Sequence of chain 1.A:
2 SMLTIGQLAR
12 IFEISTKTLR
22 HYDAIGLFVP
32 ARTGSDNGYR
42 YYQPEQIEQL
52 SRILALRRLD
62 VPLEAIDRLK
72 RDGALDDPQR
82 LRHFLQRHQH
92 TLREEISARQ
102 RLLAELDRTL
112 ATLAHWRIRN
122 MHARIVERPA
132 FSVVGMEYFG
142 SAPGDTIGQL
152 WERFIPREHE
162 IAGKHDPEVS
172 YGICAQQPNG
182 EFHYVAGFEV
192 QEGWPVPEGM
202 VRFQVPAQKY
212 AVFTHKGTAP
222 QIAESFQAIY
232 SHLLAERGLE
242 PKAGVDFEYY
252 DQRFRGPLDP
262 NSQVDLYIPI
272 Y

Binding-site contacts:
Ligand atom C5A contacts residue TYR272 of chain 1.B at 3.6 Å (hydrophobic).
Ligand atom C6 contacts residue ASP37 of chain 1.A at 3.7 Å.
Ligand atom C6 contacts residue ARG33 of chain 1.A at 3.3 Å.
Ligand atom N9 contacts residue TYR42 of chain 1.A at 3.3 Å.
Ligand atom N7 contacts residue ARG33 of chain 1.A at 2.5 Å (salt-bridge).
Ligand atom O4' contacts residue MET3 of chain 1.A at 4.1 Å.
Ligand atom N1 contacts residue ASN38 of chain 1.A at 3.8 Å.
Ligand atom O6 contacts residue ASP37 of chain 1.A at 3.9 Å.
Ligand atom O1P contacts residue MET3 of chain 1.A at 2.7 Å (h-bond).
Ligand atom O3A contacts residue SER2 of chain 1.A at 4.0 Å.
Ligand atom O6 contacts residue GLY35 of chain 1.A at 3.3 Å.
Ligand atom C1' contacts residue TYR42 of chain 1.A at 3.7 Å (hydrophobic).
Ligand atom C4 contacts residue TYR42 of chain 1.A at 3.2 Å (hydrophobic).
Ligand atom P1 contacts residue SER2 of chain 1.A at 4.1 Å.
Ligand atom C5 contacts residue ARG33 of chain 1.A at 3.6 Å.
Ligand atom O11 contacts residue TYR272 of chain 1.B at 2.4 Å (h-bond).
Ligand atom O4' contacts residue TYR42 of chain 1.A at 4.2 Å.
Ligand atom N2 contacts residue ASP37 of chain 1.A at 3.0 Å (salt-bridge).
Ligand atom N1 contacts residue TYR42 of chain 1.A at 3.9 Å.
Ligand atom O6 contacts residue TYR42 of chain 1.A at 3.9 Å.
Ligand atom O1P contacts residue SER2 of chain 1.A at 2.9 Å (h-bond).
Ligand atom C6 contacts residue GLY35 of chain 1.A at 3.9 Å.
Ligand atom C5' contacts residue MET3 of chain 1.A at 4.1 Å (hydrophobic).
Ligand atom P1 contacts residue MET3 of chain 1.A at 4.1 Å.
Ligand atom C5 contacts residue TYR42 of chain 1.A at 3.3 Å (hydrophobic).
Ligand atom P11 contacts residue TYR272 of chain 1.B at 3.8 Å.
Ligand atom O6 contacts residue ARG33 of chain 1.A at 2.4 Å (salt-bridge).
Ligand atom N7 contacts residue TYR42 of chain 1.A at 3.4 Å.
Ligand atom N3 contacts residue TYR42 of chain 1.A at 3.2 Å (h-bond).
Ligand atom N1 contacts residue ASP37 of chain 1.A at 2.6 Å (salt-bridge).
Ligand atom C2 contacts residue ASN38 of chain 1.A at 3.5 Å.
Ligand atom O5A contacts residue TYR272 of chain 1.B at 4.2 Å.
Ligand atom C8 contacts residue TYR42 of chain 1.A at 3.3 Å (hydrophobic).
Ligand atom N3 contacts residue ASN38 of chain 1.A at 4.0 Å.
Ligand atom C6 contacts residue TYR42 of chain 1.A at 3.6 Å (hydrophobic).
Ligand atom N2 contacts residue ASN38 of chain 1.A at 3.3 Å (h-bond).
Ligand atom C2 contacts residue ASP37 of chain 1.A at 3.2 Å.
Ligand atom C2 contacts residue TYR42 of chain 1.A at 3.6 Å (hydrophobic).
Ligand atom C8 contacts residue ARG33 of chain 1.A at 3.4 Å.
Ligand atom O6 contacts residue SER36 of chain 1.A at 3.5 Å (h-bond).

A small-molecule ligand and the protein it binds are described below.
Small molecule (SMILES): Nc1nc2c(ncn2[C@@H]2O[C@@H]3CO[P](=O)(O)O[C@H]4[C@@H](O)[C@H](n5cnc6c(=O)[nH]c(N)nc65)O[C@@H]4CO[P](=O)(O)O[C@H]3[C@H]2O)c(=O)[nH]1

Sequence of chain 1.B:
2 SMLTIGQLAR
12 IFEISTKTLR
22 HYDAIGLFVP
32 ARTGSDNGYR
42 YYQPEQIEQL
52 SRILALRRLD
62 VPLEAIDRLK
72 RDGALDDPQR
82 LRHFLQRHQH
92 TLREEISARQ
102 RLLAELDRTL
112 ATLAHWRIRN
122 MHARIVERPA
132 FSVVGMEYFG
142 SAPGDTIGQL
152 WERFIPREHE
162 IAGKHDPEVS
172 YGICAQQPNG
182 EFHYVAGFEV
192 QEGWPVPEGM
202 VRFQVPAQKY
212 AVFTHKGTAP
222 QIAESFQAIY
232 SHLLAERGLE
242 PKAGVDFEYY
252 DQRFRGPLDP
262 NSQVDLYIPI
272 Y